Binding-site contacts:
Ligand atom C3 contacts residue ASN103 of chain 1.C at 3.7 Å.
Ligand atom O6 contacts residue ARG113 of chain 1.C at 4.2 Å.
Ligand atom O6 contacts residue THR109 of chain 1.C at 3.8 Å.
Ligand atom C4 contacts residue ASP110 of chain 1.C at 3.7 Å.
Ligand atom O6 contacts residue ARG140 of chain 1.C at 3.9 Å.
Ligand atom C1 contacts residue ASN103 of chain 1.C at 1.4 Å.
Ligand atom C8 contacts residue ASN103 of chain 1.C at 4.4 Å.
Ligand atom C5 contacts residue ASN103 of chain 1.C at 3.7 Å.
Ligand atom O4 contacts residue ASP110 of chain 1.C at 3.1 Å (salt-bridge).
Ligand atom O5 contacts residue ASN103 of chain 1.C at 2.4 Å (h-bond).
Ligand atom C6 contacts residue ARG113 of chain 1.C at 4.4 Å.
Ligand atom O6 contacts residue ASP110 of chain 1.C at 3.8 Å.
Ligand atom C5 contacts residue ASP110 of chain 1.C at 4.1 Å.
Ligand atom C7 contacts residue ASN103 of chain 1.C at 3.3 Å.
Ligand atom O3 contacts residue ASP110 of chain 1.C at 4.4 Å.
Ligand atom O6 contacts residue MET112 of chain 1.C at 4.2 Å.
Ligand atom N2 contacts residue ASN103 of chain 1.C at 2.8 Å (h-bond).
Ligand atom C2 contacts residue ASN103 of chain 1.C at 2.4 Å.
Ligand atom C6 contacts residue ASP110 of chain 1.C at 3.3 Å.
Ligand atom C4 contacts residue ASN103 of chain 1.C at 4.3 Å.
Ligand atom O7 contacts residue ASN103 of chain 1.C at 3.6 Å.

A protein and the small-molecule ligand that binds it are described below.
Small molecule (SMILES): CC(=O)N[C@H]1[C@H](O[C@H]2[C@H](O)[C@@H](NC(C)=O)CO[C@@H]2CO)O[C@H](CO)[C@@H](O)[C@@H]1O

Sequence of chain 1.C:
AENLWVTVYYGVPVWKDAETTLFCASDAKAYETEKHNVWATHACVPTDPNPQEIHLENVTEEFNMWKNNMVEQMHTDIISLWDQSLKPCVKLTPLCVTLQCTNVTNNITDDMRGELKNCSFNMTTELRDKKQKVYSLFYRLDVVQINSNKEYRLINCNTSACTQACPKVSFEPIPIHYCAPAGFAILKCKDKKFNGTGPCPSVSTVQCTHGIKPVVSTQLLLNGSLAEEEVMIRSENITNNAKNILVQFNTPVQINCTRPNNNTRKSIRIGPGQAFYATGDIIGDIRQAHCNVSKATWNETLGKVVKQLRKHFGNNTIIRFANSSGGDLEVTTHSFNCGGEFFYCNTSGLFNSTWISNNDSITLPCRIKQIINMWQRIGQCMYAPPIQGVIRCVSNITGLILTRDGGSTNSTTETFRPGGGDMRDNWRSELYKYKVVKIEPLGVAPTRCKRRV